Binding-site contacts:
Ligand atom O3 contacts residue TRP165 of chain 1.B at 3.8 Å.
Ligand atom C4 contacts residue SER173 of chain 1.B at 3.4 Å.
Ligand atom O1 contacts residue ASN182 of chain 1.B at 2.9 Å (h-bond).
Ligand atom O3 contacts residue VAL257 of chain 1.B at 3.7 Å.
Ligand atom O2 contacts residue TRP269 of chain 1.B at 3.4 Å (h-bond).
Ligand atom O1 contacts residue MN1 of chain 1.E at 3.9 Å.
Ligand atom O1 contacts residue LEU184 of chain 1.B at 3.8 Å.
Ligand atom O4 contacts residue VAL257 of chain 1.B at 3.8 Å.
Ligand atom O5 contacts residue HIS176 of chain 1.B at 2.9 Å (h-bond).
Ligand atom C5 contacts residue LYS191 of chain 1.B at 3.5 Å.
Ligand atom C3 contacts residue TRP165 of chain 1.B at 3.6 Å (hydrophobic).
Ligand atom O3 contacts residue TYR127 of chain 1.B at 3.4 Å (h-bond).
Ligand atom O3 contacts residue LYS191 of chain 1.B at 2.7 Å (salt-bridge).
Ligand atom O5 contacts residue TRP165 of chain 1.B at 3.6 Å.
Ligand atom C1 contacts residue TRP165 of chain 1.B at 3.6 Å (hydrophobic).
Ligand atom O4 contacts residue SER173 of chain 1.B at 2.9 Å (h-bond).
Ligand atom O4 contacts residue TRP165 of chain 1.B at 3.6 Å.
Ligand atom C4 contacts residue TRP165 of chain 1.B at 3.6 Å (hydrophobic).
Ligand atom C1 contacts residue ASN182 of chain 1.B at 3.4 Å.
Ligand atom C4 contacts residue VAL257 of chain 1.B at 4.0 Å (hydrophobic).
Ligand atom C5 contacts residue TYR127 of chain 1.B at 3.2 Å (hydrophobic).
Ligand atom O1 contacts residue SER267 of chain 1.B at 3.5 Å.
Ligand atom C5 contacts residue TRP165 of chain 1.B at 3.5 Å (hydrophobic).
Ligand atom O2 contacts residue ASN182 of chain 1.B at 3.2 Å (h-bond).
Ligand atom C5 contacts residue VAL257 of chain 1.B at 3.7 Å (hydrophobic).
Ligand atom C1 contacts residue MN1 of chain 1.E at 2.7 Å.
Ligand atom C2 contacts residue HIS176 of chain 1.B at 3.9 Å.
Ligand atom O2 contacts residue HIS255 of chain 1.B at 3.3 Å (h-bond).
Ligand atom O2 contacts residue MN1 of chain 1.E at 2.0 Å.
Ligand atom O5 contacts residue MN1 of chain 1.E at 2.2 Å.
Ligand atom O4 contacts residue LYS191 of chain 1.B at 3.7 Å.
Ligand atom C2 contacts residue MN1 of chain 1.E at 2.8 Å.
Ligand atom O5 contacts residue HIS255 of chain 1.B at 3.3 Å (h-bond).
Ligand atom C2 contacts residue TRP165 of chain 1.B at 3.5 Å (hydrophobic).
Ligand atom O4 contacts residue TYR127 of chain 1.B at 2.5 Å (h-bond).
Ligand atom C1 contacts residue HIS255 of chain 1.B at 3.7 Å.
Ligand atom O1 contacts residue TRP165 of chain 1.B at 3.7 Å.
Ligand atom C2 contacts residue HIS255 of chain 1.B at 3.7 Å.
Ligand atom O2 contacts residue ASP178 of chain 1.B at 2.8 Å (salt-bridge).
Ligand atom C5 contacts residue SER173 of chain 1.B at 3.6 Å.

Sequence of chain 1.B:
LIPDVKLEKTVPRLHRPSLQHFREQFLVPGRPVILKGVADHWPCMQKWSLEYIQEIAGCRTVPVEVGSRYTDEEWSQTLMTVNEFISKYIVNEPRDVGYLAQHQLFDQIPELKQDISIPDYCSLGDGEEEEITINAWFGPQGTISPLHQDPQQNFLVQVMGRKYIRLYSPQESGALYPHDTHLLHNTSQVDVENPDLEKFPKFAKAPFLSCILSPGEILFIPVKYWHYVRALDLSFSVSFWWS

This small molecule binds to this protein.
Small molecule (SMILES): O=C(O)CCC(=O)C(=O)O